The protein below binds the small molecule below.
Small molecule (SMILES): Nc1nc(-c2ccc(Cl)c(S(N)(=O)=O)c2)cs1

Sequence of chain 1.A:
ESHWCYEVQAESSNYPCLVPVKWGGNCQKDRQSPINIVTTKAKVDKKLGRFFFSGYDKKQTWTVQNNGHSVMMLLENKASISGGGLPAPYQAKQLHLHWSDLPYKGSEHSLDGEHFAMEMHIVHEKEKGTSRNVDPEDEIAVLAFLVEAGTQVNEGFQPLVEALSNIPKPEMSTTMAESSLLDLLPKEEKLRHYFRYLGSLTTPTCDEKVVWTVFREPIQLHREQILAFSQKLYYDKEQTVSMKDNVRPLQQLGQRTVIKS

Binding-site contacts:
Ligand atom CL1 contacts residue ILE146 of chain 1.A at 4.0 Å.
Ligand atom C2 contacts residue HIS98 of chain 1.A at 3.3 Å.
Ligand atom O9 contacts residue VAL148 of chain 1.A at 3.7 Å.
Ligand atom N8 contacts residue HIS98 of chain 1.A at 3.0 Å (h-bond).
Ligand atom N8 contacts residue GLU110 of chain 1.A at 4.0 Å.
Ligand atom S7 contacts residue HIS98 of chain 1.A at 3.6 Å.
Ligand atom C4 contacts residue GLN96 of chain 1.A at 3.5 Å.
Ligand atom C6 contacts residue HIS98 of chain 1.A at 3.4 Å.
Ligand atom C5 contacts residue LEU207 of chain 1.A at 3.4 Å (hydrophobic).
Ligand atom O10 contacts residue LEU207 of chain 1.A at 3.2 Å.
Ligand atom C1 contacts residue HIS98 of chain 1.A at 4.0 Å.
Ligand atom S7 contacts residue HIS123 of chain 1.A at 3.9 Å.
Ligand atom O10 contacts residue THR208 of chain 1.A at 3.0 Å (h-bond).
Ligand atom O9 contacts residue HIS98 of chain 1.A at 3.4 Å.
Ligand atom C3 contacts residue GLN96 of chain 1.A at 3.2 Å.
Ligand atom CL1 contacts residue VAL148 of chain 1.A at 3.4 Å.
Ligand atom N8 contacts residue HIS100 of chain 1.A at 3.4 Å (h-bond).
Ligand atom CL1 contacts residue LEU207 of chain 1.A at 2.8 Å.
Ligand atom N8 contacts residue THR208 of chain 1.A at 2.8 Å (h-bond).
Ligand atom S7 contacts residue ZN1 of chain 1.E at 3.1 Å.
Ligand atom S7 contacts residue THR208 of chain 1.A at 3.9 Å.
Ligand atom CL1 contacts residue VAL125 of chain 1.A at 3.5 Å.
Ligand atom O9 contacts residue VAL125 of chain 1.A at 3.7 Å.
Ligand atom C15 contacts residue ASN69 of chain 1.A at 3.5 Å.
Ligand atom S14 contacts residue ASN69 of chain 1.A at 3.3 Å (h-bond).
Ligand atom N17 contacts residue ASN69 of chain 1.A at 3.4 Å (h-bond).
Ligand atom C12 contacts residue THR209 of chain 1.A at 3.6 Å.
Ligand atom N16 contacts residue MET74 of chain 1.A at 3.7 Å.
Ligand atom C5 contacts residue VAL125 of chain 1.A at 3.6 Å (hydrophobic).
Ligand atom C1 contacts residue THR209 of chain 1.A at 3.7 Å.
Ligand atom C13 contacts residue THR209 of chain 1.A at 3.5 Å.
Ligand atom C2 contacts residue THR209 of chain 1.A at 3.7 Å.
Ligand atom N8 contacts residue ZN1 of chain 1.E at 1.9 Å.
Ligand atom O9 contacts residue ZN1 of chain 1.E at 3.2 Å.
Ligand atom C1 contacts residue GLN96 of chain 1.A at 3.8 Å.
Ligand atom O9 contacts residue TRP218 of chain 1.A at 3.9 Å.
Ligand atom C4 contacts residue LEU207 of chain 1.A at 3.8 Å (hydrophobic).
Ligand atom O10 contacts residue TRP218 of chain 1.A at 3.6 Å.
Ligand atom O9 contacts residue HIS123 of chain 1.A at 3.2 Å (h-bond).
Ligand atom N8 contacts residue HIS123 of chain 1.A at 3.2 Å (h-bond).